Sequence of chain 30.B:
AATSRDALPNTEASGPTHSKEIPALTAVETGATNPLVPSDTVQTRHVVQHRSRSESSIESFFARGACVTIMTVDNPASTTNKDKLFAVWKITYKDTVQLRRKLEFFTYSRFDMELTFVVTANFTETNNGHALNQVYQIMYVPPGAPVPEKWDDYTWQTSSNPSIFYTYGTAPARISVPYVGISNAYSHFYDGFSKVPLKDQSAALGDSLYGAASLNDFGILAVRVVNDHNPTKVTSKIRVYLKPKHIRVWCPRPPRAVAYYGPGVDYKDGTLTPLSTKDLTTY

Sequence of chain 30.D:
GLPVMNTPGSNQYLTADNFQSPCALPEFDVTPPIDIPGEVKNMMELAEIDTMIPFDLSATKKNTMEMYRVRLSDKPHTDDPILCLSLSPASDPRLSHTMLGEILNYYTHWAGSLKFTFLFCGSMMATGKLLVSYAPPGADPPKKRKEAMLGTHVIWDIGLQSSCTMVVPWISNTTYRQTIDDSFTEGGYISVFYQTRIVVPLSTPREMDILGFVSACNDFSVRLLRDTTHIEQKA

The protein below binds the small molecule below.
Small molecule (SMILES): CCOC(=O)c1ccc(OCCC2CCN(c3ccc(C)nn3)CC2)cc1

Binding-site contacts:
Ligand atom C3 contacts residue ALA24 of chain 30.D at 3.5 Å (hydrophobic).
Ligand atom C4 contacts residue VAL196 of chain 30.B at 3.9 Å (hydrophobic).
Ligand atom C11 contacts residue LEU134 of chain 30.B at 3.8 Å (hydrophobic).
Ligand atom C10 contacts residue MET132 of chain 30.B at 3.3 Å (hydrophobic).
Ligand atom C7 contacts residue TYR159 of chain 30.B at 3.7 Å (hydrophobic).
Ligand atom C20 contacts residue TYR205 of chain 30.B at 3.5 Å (hydrophobic).
Ligand atom O23 contacts residue PHE237 of chain 30.B at 3.8 Å.
Ligand atom O23 contacts residue TYR112 of chain 30.B at 3.5 Å.
Ligand atom C5 contacts residue VAL196 of chain 30.B at 3.8 Å (hydrophobic).
Ligand atom C13 contacts residue MET132 of chain 30.B at 3.8 Å (hydrophobic).
Ligand atom C7 contacts residue VAL196 of chain 30.B at 3.6 Å (hydrophobic).
Ligand atom N4 contacts residue LEU134 of chain 30.B at 3.7 Å.
Ligand atom C18 contacts residue TYR112 of chain 30.B at 3.7 Å (hydrophobic).
Ligand atom C11 contacts residue ILE110 of chain 30.B at 3.6 Å (hydrophobic).
Ligand atom N6 contacts residue VAL196 of chain 30.B at 3.9 Å.
Ligand atom C21 contacts residue PHE237 of chain 30.B at 3.7 Å (hydrophobic).
Ligand atom N3 contacts residue LEU240 of chain 30.B at 3.5 Å.
Ligand atom C25 contacts residue SER206 of chain 30.B at 3.8 Å.
Ligand atom N3 contacts residue TYR159 of chain 30.B at 3.9 Å.
Ligand atom C4 contacts residue TYR159 of chain 30.B at 3.5 Å (hydrophobic).
Ligand atom O14 contacts residue MET132 of chain 30.B at 3.4 Å.
Ligand atom C21 contacts residue TYR112 of chain 30.B at 3.3 Å (hydrophobic).
Ligand atom C18 contacts residue PHE237 of chain 30.B at 3.6 Å (hydrophobic).
Ligand atom C2 contacts residue TYR159 of chain 30.B at 3.5 Å (hydrophobic).
Ligand atom C8 contacts residue VAL199 of chain 30.B at 3.7 Å (hydrophobic).
Ligand atom C2 contacts residue ILE194 of chain 30.B at 3.5 Å (hydrophobic).
Ligand atom C17 contacts residue PHE237 of chain 30.B at 3.7 Å (hydrophobic).
Ligand atom C3 contacts residue TYR159 of chain 30.B at 3.6 Å (hydrophobic).
Ligand atom C10 contacts residue ILE110 of chain 30.B at 3.5 Å (hydrophobic).
Ligand atom C8 contacts residue VAL196 of chain 30.B at 3.6 Å (hydrophobic).
Ligand atom C25 contacts residue ASP236 of chain 30.B at 3.5 Å.
Ligand atom C13 contacts residue VAL199 of chain 30.B at 3.7 Å (hydrophobic).
Ligand atom O22 contacts residue TYR205 of chain 30.B at 3.8 Å.
Ligand atom N4 contacts residue LEU240 of chain 30.B at 3.6 Å.
Ligand atom C12 contacts residue PHE237 of chain 30.B at 3.5 Å (hydrophobic).
Ligand atom C1 contacts residue PRO181 of chain 30.B at 3.7 Å (hydrophobic).
Ligand atom N3 contacts residue ILE194 of chain 30.B at 3.6 Å.
Ligand atom C17 contacts residue TYR112 of chain 30.B at 3.8 Å (hydrophobic).
Ligand atom O22 contacts residue TYR112 of chain 30.B at 3.5 Å.
Ligand atom C19 contacts residue TYR205 of chain 30.B at 3.7 Å (hydrophobic).